Sequence of chain 1.A:
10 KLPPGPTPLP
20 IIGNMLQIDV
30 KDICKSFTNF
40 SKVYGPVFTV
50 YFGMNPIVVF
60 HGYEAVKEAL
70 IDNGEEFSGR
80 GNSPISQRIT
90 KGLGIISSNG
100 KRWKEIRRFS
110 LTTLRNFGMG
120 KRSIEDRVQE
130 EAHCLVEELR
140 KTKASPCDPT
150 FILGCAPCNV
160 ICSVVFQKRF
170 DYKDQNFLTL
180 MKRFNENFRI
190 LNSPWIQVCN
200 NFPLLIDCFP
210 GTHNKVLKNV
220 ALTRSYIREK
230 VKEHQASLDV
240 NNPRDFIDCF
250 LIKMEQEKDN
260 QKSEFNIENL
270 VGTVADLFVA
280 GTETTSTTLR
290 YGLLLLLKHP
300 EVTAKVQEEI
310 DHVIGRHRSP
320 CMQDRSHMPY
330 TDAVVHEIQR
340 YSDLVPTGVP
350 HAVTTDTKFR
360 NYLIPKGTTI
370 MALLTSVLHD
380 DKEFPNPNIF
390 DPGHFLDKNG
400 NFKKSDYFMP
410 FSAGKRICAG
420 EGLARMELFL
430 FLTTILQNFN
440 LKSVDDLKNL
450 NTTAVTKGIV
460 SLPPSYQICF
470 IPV

This protein binds this small molecule.
Small molecule (SMILES): CCOC(=O)C1=C(C)NC(C)=C(C(=O)OC)[C@H]1c1cccc(Cl)c1Cl

Binding-site contacts:
Ligand atom C17 contacts residue ILE458 of chain 1.A at 3.8 Å (hydrophobic).
Ligand atom CL1 contacts residue THR283 of chain 1.A at 3.6 Å.
Ligand atom O4 contacts residue VAL348 of chain 1.A at 3.6 Å.
Ligand atom C14 contacts residue PHE187 of chain 1.A at 3.7 Å (hydrophobic).
Ligand atom C17 contacts residue GLY347 of chain 1.A at 3.4 Å.
Ligand atom C8 contacts residue ILE95 of chain 1.A at 4.0 Å (hydrophobic).
Ligand atom C17 contacts residue PRO349 of chain 1.A at 4.1 Å (hydrophobic).
Ligand atom C9 contacts residue ALA279 of chain 1.A at 3.9 Å (hydrophobic).
Ligand atom O2 contacts residue VAL278 of chain 1.A at 4.0 Å.
Ligand atom O1 contacts residue LEU190 of chain 1.A at 3.7 Å.
Ligand atom CL1 contacts residue HEM1 of chain 1.E at 3.6 Å.
Ligand atom C15 contacts residue VAL278 of chain 1.A at 3.5 Å (hydrophobic).
Ligand atom C18 contacts residue SER85 of chain 1.A at 4.1 Å.
Ligand atom C12 contacts residue VAL278 of chain 1.A at 3.6 Å (hydrophobic).
Ligand atom C8 contacts residue HEM1 of chain 1.E at 4.1 Å.
Ligand atom C15 contacts residue GLU282 of chain 1.A at 4.0 Å.
Ligand atom C6 contacts residue VAL348 of chain 1.A at 4.0 Å (hydrophobic).
Ligand atom O3 contacts residue PRO349 of chain 1.A at 3.7 Å.
Ligand atom CL2 contacts residue ILE458 of chain 1.A at 4.1 Å.
Ligand atom C16 contacts residue ILE458 of chain 1.A at 4.2 Å (hydrophobic).
Ligand atom C4 contacts residue VAL348 of chain 1.A at 4.2 Å (hydrophobic).
Ligand atom CL1 contacts residue VAL344 of chain 1.A at 3.8 Å.
Ligand atom C13 contacts residue VAL278 of chain 1.A at 3.8 Å (hydrophobic).
Ligand atom C8 contacts residue ALA279 of chain 1.A at 3.9 Å (hydrophobic).
Ligand atom C9 contacts residue HEM1 of chain 1.E at 3.6 Å.
Ligand atom C18 contacts residue VAL348 of chain 1.A at 4.0 Å (hydrophobic).
Ligand atom C9 contacts residue VAL348 of chain 1.A at 4.0 Å (hydrophobic).
Ligand atom C17 contacts residue VAL348 of chain 1.A at 3.9 Å (hydrophobic).
Ligand atom C11 contacts residue VAL348 of chain 1.A at 3.8 Å (hydrophobic).
Ligand atom C15 contacts residue THR283 of chain 1.A at 3.8 Å.
Ligand atom C10 contacts residue VAL348 of chain 1.A at 3.8 Å (hydrophobic).
Ligand atom O4 contacts residue ILE458 of chain 1.A at 3.8 Å.
Ligand atom C16 contacts residue VAL348 of chain 1.A at 4.0 Å (hydrophobic).
Ligand atom C15 contacts residue PHE187 of chain 1.A at 4.0 Å (hydrophobic).
Ligand atom O3 contacts residue ILE458 of chain 1.A at 3.7 Å.
Ligand atom C7 contacts residue ILE95 of chain 1.A at 3.9 Å (hydrophobic).
Ligand atom CL2 contacts residue VAL459 of chain 1.A at 3.8 Å.
Ligand atom C14 contacts residue VAL278 of chain 1.A at 3.6 Å (hydrophobic).
Ligand atom C17 contacts residue VAL344 of chain 1.A at 4.1 Å (hydrophobic).
Ligand atom O1 contacts residue VAL278 of chain 1.A at 4.0 Å.